A small-molecule ligand and the protein it binds are described below.
Small molecule (SMILES): O[C@@H]1[C@@H](O)[C@H](O)OC[C@H]1O

Sequence of chain 1.A:
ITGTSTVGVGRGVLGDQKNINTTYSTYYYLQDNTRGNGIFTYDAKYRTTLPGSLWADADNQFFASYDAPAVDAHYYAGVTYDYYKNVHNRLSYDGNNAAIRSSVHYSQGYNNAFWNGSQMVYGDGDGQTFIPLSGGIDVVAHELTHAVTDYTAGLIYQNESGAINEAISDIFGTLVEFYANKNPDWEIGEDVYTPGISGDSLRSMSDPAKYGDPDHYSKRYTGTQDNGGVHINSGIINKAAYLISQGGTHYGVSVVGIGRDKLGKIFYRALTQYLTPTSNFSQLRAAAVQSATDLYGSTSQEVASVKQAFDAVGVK

Binding-site contacts:
Ligand atom C3 contacts residue TYR46 of chain 1.A at 4.1 Å (hydrophobic).
Ligand atom O5 contacts residue TYR46 of chain 1.A at 4.2 Å.
Ligand atom C4 contacts residue TYR46 of chain 1.A at 3.8 Å (hydrophobic).
Ligand atom C1 contacts residue GLN108 of chain 1.A at 4.3 Å.
Ligand atom O1 contacts residue GLN108 of chain 1.A at 3.9 Å.
Ligand atom O1 contacts residue TYR46 of chain 1.A at 4.0 Å.
Ligand atom O3 contacts residue TYR46 of chain 1.A at 3.6 Å (h-bond).
Ligand atom O5 contacts residue GLN108 of chain 1.A at 3.3 Å.
Ligand atom C2 contacts residue TYR46 of chain 1.A at 3.9 Å (hydrophobic).
Ligand atom C5 contacts residue GLN108 of chain 1.A at 4.0 Å.
Ligand atom O1 contacts residue GLY109 of chain 1.A at 4.4 Å.